Binding-site contacts:
Ligand atom O3 contacts residue GLU146 of chain 1.A at 3.7 Å.
Ligand atom C15 contacts residue ASN196 of chain 1.A at 4.0 Å.
Ligand atom C6 contacts residue ARG84 of chain 1.A at 3.9 Å.
Ligand atom C15 contacts residue ASP210 of chain 1.A at 3.6 Å.
Ligand atom C4 contacts residue LEU198 of chain 1.A at 3.4 Å (hydrophobic).
Ligand atom C7 contacts residue LEU198 of chain 1.A at 3.9 Å (hydrophobic).
Ligand atom C10 contacts residue GLY85 of chain 1.A at 3.8 Å.
Ligand atom N1 contacts residue GLU146 of chain 1.A at 2.9 Å (salt-bridge).
Ligand atom N1 contacts residue LEU198 of chain 1.A at 3.4 Å.
Ligand atom C2 contacts residue LEU198 of chain 1.A at 3.4 Å (hydrophobic).
Ligand atom C14 contacts residue CYS209 of chain 1.A at 3.8 Å (hydrophobic).
Ligand atom C7 contacts residue VAL90 of chain 1.A at 4.0 Å (hydrophobic).
Ligand atom O3 contacts residue LEU148 of chain 1.A at 2.9 Å (h-bond).
Ligand atom O8 contacts residue ARG84 of chain 1.A at 3.8 Å.
Ligand atom C16 contacts residue VAL90 of chain 1.A at 3.7 Å (hydrophobic).
Ligand atom O3 contacts residue LEU147 of chain 1.A at 3.4 Å.
Ligand atom O3 contacts residue LEU198 of chain 1.A at 4.0 Å.
Ligand atom C12 contacts residue CYS209 of chain 1.A at 3.8 Å (hydrophobic).
Ligand atom C2 contacts residue ALA103 of chain 1.A at 3.8 Å (hydrophobic).
Ligand atom N17 contacts residue VAL90 of chain 1.A at 3.8 Å.
Ligand atom S13 contacts residue CYS209 of chain 1.A at 3.8 Å.
Ligand atom C10 contacts residue ASP195 of chain 1.A at 3.5 Å.
Ligand atom C2 contacts residue LEU148 of chain 1.A at 3.9 Å (hydrophobic).
Ligand atom C5 contacts residue ARG84 of chain 1.A at 4.0 Å.
Ligand atom S13 contacts residue VAL90 of chain 1.A at 4.1 Å.
Ligand atom C12 contacts residue VAL90 of chain 1.A at 3.8 Å (hydrophobic).
Ligand atom C15 contacts residue VAL90 of chain 1.A at 4.1 Å (hydrophobic).
Ligand atom C6 contacts residue LEU198 of chain 1.A at 4.1 Å (hydrophobic).
Ligand atom O8 contacts residue GLY85 of chain 1.A at 3.7 Å.
Ligand atom C11 contacts residue CYS209 of chain 1.A at 3.9 Å (hydrophobic).
Ligand atom C9 contacts residue ASP195 of chain 1.A at 3.0 Å.
Ligand atom N1 contacts residue ALA103 of chain 1.A at 3.3 Å.
Ligand atom N17 contacts residue LEU198 of chain 1.A at 3.3 Å.
Ligand atom C15 contacts residue CYS209 of chain 1.A at 3.9 Å (hydrophobic).
Ligand atom C11 contacts residue VAL90 of chain 1.A at 3.8 Å (hydrophobic).
Ligand atom C2 contacts residue GLU146 of chain 1.A at 3.7 Å.
Ligand atom C14 contacts residue ASP210 of chain 1.A at 3.6 Å.
Ligand atom N1 contacts residue MET145 of chain 1.A at 3.6 Å.
Ligand atom C16 contacts residue LEU198 of chain 1.A at 3.8 Å (hydrophobic).
Ligand atom S13 contacts residue MET145 of chain 1.A at 3.6 Å (h-bond).

This protein binds this small molecule.
Small molecule (SMILES): NC(=O)c1ccc2c(n1)-c1sccc1CCO2

Sequence of chain 1.A:
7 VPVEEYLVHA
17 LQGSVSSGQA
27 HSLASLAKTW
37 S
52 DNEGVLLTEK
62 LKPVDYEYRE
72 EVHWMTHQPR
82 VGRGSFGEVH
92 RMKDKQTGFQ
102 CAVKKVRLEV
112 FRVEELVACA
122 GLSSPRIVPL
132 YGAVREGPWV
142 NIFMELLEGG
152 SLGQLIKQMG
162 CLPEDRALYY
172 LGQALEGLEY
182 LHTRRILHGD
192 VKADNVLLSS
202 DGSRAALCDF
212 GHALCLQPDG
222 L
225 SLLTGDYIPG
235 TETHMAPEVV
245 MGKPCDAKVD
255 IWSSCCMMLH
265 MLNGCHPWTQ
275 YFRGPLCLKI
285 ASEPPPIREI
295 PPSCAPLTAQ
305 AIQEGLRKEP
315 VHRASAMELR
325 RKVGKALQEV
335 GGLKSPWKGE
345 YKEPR